Sequence of chain 1.B:
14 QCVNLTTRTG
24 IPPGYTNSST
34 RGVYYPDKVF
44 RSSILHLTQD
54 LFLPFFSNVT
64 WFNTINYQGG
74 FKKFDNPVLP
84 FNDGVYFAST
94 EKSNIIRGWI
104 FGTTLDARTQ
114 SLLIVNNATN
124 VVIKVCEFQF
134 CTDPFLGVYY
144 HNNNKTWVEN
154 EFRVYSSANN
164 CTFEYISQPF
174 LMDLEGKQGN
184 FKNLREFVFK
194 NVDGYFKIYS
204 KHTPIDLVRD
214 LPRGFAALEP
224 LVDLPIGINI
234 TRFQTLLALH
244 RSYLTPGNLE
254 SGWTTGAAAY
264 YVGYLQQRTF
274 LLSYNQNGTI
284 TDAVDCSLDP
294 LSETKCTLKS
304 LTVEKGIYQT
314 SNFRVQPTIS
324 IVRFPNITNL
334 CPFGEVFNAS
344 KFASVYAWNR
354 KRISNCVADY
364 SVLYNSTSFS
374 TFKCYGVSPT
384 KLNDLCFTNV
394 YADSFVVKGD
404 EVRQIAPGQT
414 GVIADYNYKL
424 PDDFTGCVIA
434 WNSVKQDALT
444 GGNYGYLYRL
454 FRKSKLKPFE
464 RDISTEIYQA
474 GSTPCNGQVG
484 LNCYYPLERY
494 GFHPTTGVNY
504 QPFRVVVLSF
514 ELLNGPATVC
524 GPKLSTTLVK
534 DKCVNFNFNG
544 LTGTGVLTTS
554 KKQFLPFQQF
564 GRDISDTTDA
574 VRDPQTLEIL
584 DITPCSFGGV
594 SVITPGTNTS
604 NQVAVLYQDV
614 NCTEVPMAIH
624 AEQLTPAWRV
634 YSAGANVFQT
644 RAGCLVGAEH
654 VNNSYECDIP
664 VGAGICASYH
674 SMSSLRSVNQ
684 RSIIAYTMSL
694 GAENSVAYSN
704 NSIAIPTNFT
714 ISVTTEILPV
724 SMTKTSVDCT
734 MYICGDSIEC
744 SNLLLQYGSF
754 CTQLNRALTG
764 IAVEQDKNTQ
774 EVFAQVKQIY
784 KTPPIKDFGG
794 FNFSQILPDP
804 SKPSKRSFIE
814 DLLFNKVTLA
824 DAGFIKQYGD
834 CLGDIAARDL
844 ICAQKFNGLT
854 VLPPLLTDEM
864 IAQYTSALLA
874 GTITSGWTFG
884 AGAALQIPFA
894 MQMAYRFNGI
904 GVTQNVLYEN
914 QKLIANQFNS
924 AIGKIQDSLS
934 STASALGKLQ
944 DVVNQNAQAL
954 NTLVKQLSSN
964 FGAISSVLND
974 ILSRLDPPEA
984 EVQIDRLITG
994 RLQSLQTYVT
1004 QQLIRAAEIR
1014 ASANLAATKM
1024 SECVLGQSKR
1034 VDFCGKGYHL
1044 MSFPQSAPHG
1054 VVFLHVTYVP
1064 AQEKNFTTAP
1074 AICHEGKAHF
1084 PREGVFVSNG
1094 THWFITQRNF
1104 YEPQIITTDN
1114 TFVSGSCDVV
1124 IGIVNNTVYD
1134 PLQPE

Sequence of chain 1.C:
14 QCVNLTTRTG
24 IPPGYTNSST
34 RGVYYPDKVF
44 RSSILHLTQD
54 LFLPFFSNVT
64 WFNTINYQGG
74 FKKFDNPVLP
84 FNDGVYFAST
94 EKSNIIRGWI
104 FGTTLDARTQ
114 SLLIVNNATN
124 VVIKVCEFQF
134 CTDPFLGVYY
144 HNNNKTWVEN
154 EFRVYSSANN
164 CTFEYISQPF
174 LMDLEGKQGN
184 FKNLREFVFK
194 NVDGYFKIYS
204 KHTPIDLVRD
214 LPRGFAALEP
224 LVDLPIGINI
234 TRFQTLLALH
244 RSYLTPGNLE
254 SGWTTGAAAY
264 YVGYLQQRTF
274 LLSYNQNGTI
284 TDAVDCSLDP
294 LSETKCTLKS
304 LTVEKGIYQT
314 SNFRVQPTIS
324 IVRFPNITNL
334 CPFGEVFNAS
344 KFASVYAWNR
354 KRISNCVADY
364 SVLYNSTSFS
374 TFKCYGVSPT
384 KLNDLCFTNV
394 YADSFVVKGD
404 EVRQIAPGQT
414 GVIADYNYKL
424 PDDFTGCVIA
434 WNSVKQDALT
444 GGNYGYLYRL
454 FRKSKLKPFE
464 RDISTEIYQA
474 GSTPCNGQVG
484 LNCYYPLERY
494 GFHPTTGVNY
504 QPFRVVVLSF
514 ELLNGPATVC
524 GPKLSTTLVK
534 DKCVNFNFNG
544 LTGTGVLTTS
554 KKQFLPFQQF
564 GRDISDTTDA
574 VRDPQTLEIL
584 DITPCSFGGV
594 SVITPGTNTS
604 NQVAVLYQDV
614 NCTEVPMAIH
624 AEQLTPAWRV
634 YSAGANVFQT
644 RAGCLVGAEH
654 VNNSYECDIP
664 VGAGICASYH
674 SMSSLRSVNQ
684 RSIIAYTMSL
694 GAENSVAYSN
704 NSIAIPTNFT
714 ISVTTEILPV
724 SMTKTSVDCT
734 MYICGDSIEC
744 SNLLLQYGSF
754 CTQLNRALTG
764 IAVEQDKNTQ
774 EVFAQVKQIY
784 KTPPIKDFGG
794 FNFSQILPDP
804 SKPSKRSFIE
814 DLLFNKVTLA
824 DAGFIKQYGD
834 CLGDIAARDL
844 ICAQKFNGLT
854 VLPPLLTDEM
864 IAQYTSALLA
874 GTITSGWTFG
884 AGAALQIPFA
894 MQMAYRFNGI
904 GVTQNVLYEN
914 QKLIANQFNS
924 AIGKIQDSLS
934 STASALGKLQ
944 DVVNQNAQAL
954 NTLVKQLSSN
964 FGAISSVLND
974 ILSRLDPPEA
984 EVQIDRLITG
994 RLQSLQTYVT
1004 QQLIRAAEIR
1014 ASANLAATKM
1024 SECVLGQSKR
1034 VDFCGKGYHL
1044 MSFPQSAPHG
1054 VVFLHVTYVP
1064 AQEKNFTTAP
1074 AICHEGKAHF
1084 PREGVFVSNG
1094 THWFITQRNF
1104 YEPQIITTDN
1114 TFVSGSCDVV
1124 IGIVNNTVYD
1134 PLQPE

The small molecule below binds the protein below.
Small molecule (SMILES): CC(=O)N[C@H]1[C@H](O[C@H]2[C@H](O)[C@@H](NC(C)=O)CO[C@@H]2CO)O[C@H](CO)[C@@H](O)[C@@H]1O

Binding-site contacts:
Ligand atom C1 contacts residue ASN232 of chain 1.C at 1.4 Å.
Ligand atom N2 contacts residue ASN232 of chain 1.C at 2.9 Å (h-bond).
Ligand atom O7 contacts residue SER457 of chain 1.B at 3.3 Å (h-bond).
Ligand atom O6 contacts residue LYS456 of chain 1.B at 3.6 Å.
Ligand atom O7 contacts residue ASN232 of chain 1.C at 3.6 Å.
Ligand atom C8 contacts residue LYS460 of chain 1.B at 3.7 Å.
Ligand atom C5 contacts residue THR234 of chain 1.C at 3.9 Å.
Ligand atom C6 contacts residue LYS456 of chain 1.B at 4.3 Å.
Ligand atom C1 contacts residue THR234 of chain 1.C at 4.1 Å.
Ligand atom N2 contacts residue SER457 of chain 1.B at 4.4 Å.
Ligand atom C1 contacts residue THR106 of chain 1.C at 4.0 Å.
Ligand atom C7 contacts residue SER457 of chain 1.B at 3.6 Å.
Ligand atom C4 contacts residue ASN232 of chain 1.C at 4.2 Å.
Ligand atom C3 contacts residue ASN232 of chain 1.C at 3.8 Å.
Ligand atom O5 contacts residue THR106 of chain 1.C at 3.3 Å.
Ligand atom O6 contacts residue THR106 of chain 1.C at 3.9 Å.
Ligand atom C5 contacts residue ASN232 of chain 1.C at 3.6 Å.
Ligand atom C7 contacts residue ARG455 of chain 1.B at 3.9 Å.
Ligand atom C6 contacts residue THR234 of chain 1.C at 4.3 Å.
Ligand atom C8 contacts residue SER457 of chain 1.B at 3.8 Å.
Ligand atom C6 contacts residue THR106 of chain 1.C at 4.2 Å.
Ligand atom C5 contacts residue THR106 of chain 1.C at 4.3 Å.
Ligand atom C8 contacts residue LYS458 of chain 1.B at 3.9 Å.
Ligand atom C8 contacts residue GLU463 of chain 1.B at 3.9 Å.
Ligand atom O5 contacts residue THR234 of chain 1.C at 3.9 Å.
Ligand atom O3 contacts residue SER457 of chain 1.B at 3.8 Å.
Ligand atom O7 contacts residue ARG455 of chain 1.B at 2.9 Å (salt-bridge).
Ligand atom O5 contacts residue ASN232 of chain 1.C at 2.3 Å (h-bond).
Ligand atom C2 contacts residue ASN232 of chain 1.C at 2.5 Å.
Ligand atom O7 contacts residue GLU463 of chain 1.B at 4.2 Å.
Ligand atom C8 contacts residue ARG455 of chain 1.B at 4.1 Å.
Ligand atom O6 contacts residue THR234 of chain 1.C at 3.0 Å (h-bond).
Ligand atom C7 contacts residue ASN232 of chain 1.C at 3.5 Å.
Ligand atom O6 contacts residue SER457 of chain 1.B at 3.9 Å.
Ligand atom C7 contacts residue GLU463 of chain 1.B at 4.5 Å.